Sequence of chain 1.D:
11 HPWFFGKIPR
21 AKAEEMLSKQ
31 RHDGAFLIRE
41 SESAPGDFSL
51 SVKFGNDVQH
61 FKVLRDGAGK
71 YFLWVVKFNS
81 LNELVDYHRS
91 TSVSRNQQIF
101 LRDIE

The protein below binds the small molecule below.
Small molecule (SMILES): CC(=O)N[C@@H](Cc1ccc(OP(=O)(O)O)cc1)C(=O)N[C@H](C(=O)N[C@@H](CC(N)=O)C(=O)N[C@H](C(=O)O)C(C)C)C(C)C

Sequence of chain 1.C:
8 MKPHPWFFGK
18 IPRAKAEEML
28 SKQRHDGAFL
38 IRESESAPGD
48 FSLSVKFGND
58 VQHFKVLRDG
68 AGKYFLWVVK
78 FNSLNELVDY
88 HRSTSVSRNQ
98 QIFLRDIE

Binding-site contacts:
Ligand atom CD2 contacts residue ARG20 of chain 1.D at 3.7 Å.
Ligand atom CE2 contacts residue ARG20 of chain 1.D at 3.5 Å.
Ligand atom CB contacts residue HIS60 of chain 1.D at 3.6 Å.
Ligand atom O1P contacts residue GLU42 of chain 1.D at 2.9 Å (salt-bridge).
Ligand atom OH contacts residue SER43 of chain 1.D at 3.1 Å (h-bond).
Ligand atom P contacts residue SER43 of chain 1.D at 3.7 Å.
Ligand atom CB contacts residue PHE61 of chain 1.D at 3.5 Å (hydrophobic).
Ligand atom O contacts residue ARG20 of chain 1.D at 2.5 Å (salt-bridge).
Ligand atom OD1 contacts residue PHE61 of chain 1.D at 3.6 Å.
Ligand atom P contacts residue ARG39 of chain 1.D at 3.7 Å.
Ligand atom O1P contacts residue SER49 of chain 1.D at 2.8 Å (h-bond).
Ligand atom OH contacts residue SER41 of chain 1.D at 3.5 Å (h-bond).
Ligand atom CA contacts residue HIS60 of chain 1.D at 3.2 Å.
Ligand atom CB contacts residue LEU73 of chain 1.D at 3.4 Å (hydrophobic).
Ligand atom O1P contacts residue ARG39 of chain 1.D at 2.9 Å (salt-bridge).
Ligand atom CG contacts residue LEU73 of chain 1.D at 3.6 Å (hydrophobic).
Ligand atom CD2 contacts residue HIS60 of chain 1.D at 3.8 Å.
Ligand atom OH contacts residue SER49 of chain 1.D at 3.5 Å (h-bond).
Ligand atom C contacts residue ARG20 of chain 1.D at 3.3 Å.
Ligand atom CE2 contacts residue SER49 of chain 1.D at 3.4 Å.
Ligand atom P contacts residue SER49 of chain 1.D at 3.7 Å.
Ligand atom O3P contacts residue GLU42 of chain 1.D at 3.3 Å.
Ligand atom O3P contacts residue SER43 of chain 1.D at 3.0 Å (h-bond).
Ligand atom CE1 contacts residue SER43 of chain 1.D at 3.8 Å.
Ligand atom O1P contacts residue SER41 of chain 1.D at 3.1 Å (h-bond).
Ligand atom O2P contacts residue ARG39 of chain 1.D at 2.8 Å (salt-bridge).
Ligand atom CG2 contacts residue HIS60 of chain 1.D at 3.5 Å.
Ligand atom CG contacts residue LYS62 of chain 1.D at 3.6 Å.
Ligand atom ND2 contacts residue LYS62 of chain 1.D at 2.8 Å (salt-bridge).
Ligand atom N contacts residue HIS60 of chain 1.D at 2.7 Å (h-bond).
Ligand atom CG1 contacts residue PHE61 of chain 1.D at 3.6 Å (hydrophobic).
Ligand atom CZ contacts residue ARG20 of chain 1.D at 3.6 Å.
Ligand atom C contacts residue HIS60 of chain 1.D at 3.4 Å.
Ligand atom ND2 contacts residue LEU73 of chain 1.D at 2.8 Å (h-bond).
Ligand atom CG2 contacts residue GLN59 of chain 1.D at 3.6 Å.
Ligand atom O2P contacts residue ARG20 of chain 1.D at 2.7 Å (salt-bridge).
Ligand atom CD2 contacts residue LYS62 of chain 1.D at 3.5 Å.
Ligand atom OD1 contacts residue LYS62 of chain 1.D at 2.9 Å (salt-bridge).
Ligand atom CD2 contacts residue PHE61 of chain 1.D at 3.7 Å (hydrophobic).
Ligand atom CZ contacts residue LYS62 of chain 1.D at 3.8 Å.